Sequence of chain 1.C:
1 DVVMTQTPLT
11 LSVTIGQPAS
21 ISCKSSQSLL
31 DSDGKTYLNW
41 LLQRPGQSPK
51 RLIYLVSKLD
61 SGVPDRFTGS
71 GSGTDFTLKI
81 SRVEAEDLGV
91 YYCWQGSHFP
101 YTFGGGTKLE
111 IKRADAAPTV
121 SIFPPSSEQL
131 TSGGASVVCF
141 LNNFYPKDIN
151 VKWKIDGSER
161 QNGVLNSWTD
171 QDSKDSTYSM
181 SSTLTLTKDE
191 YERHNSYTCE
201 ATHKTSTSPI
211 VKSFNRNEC

The small molecule below binds the protein below.
Small molecule (SMILES): CSCC[C@H](NC(=O)[C@H](CC(=O)O)NC(=O)[C@H](CC(=O)O)NC(=O)[C@H](CC(=O)O)NC(=O)[C@H](CCC(=O)O)NC(=O)[C@H](CCC(=O)O)NC(=O)[C@@H](N)CCC(=O)O)C(=O)NCC(=O)N[C@@H](Cc1ccccc1)C(=O)NCC(=O)N[C@H](C=O)CC(C)C

Binding-site contacts:
Ligand atom N contacts residue ARG51 of chain 1.C at 3.5 Å (salt-bridge).
Ligand atom CD contacts residue SER53 of chain 1.D at 3.4 Å.
Ligand atom N contacts residue GLY96 of chain 1.C at 2.9 Å (h-bond).
Ligand atom O contacts residue ILE55 of chain 1.D at 3.3 Å.
Ligand atom O contacts residue GLY96 of chain 1.C at 3.6 Å.
Ligand atom OD2 contacts residue GLY101 of chain 1.D at 3.4 Å.
Ligand atom C contacts residue ARG52 of chain 1.D at 3.5 Å.
Ligand atom N contacts residue THR31 of chain 1.D at 2.8 Å (h-bond).
Ligand atom CG contacts residue THR102 of chain 1.D at 3.5 Å.
Ligand atom OD1 contacts residue THR31 of chain 1.D at 3.5 Å (h-bond).
Ligand atom CD1 contacts residue TYR101 of chain 1.C at 3.5 Å (hydrophobic).
Ligand atom OE1 contacts residue SER53 of chain 1.D at 2.7 Å (h-bond).
Ligand atom CA contacts residue ASN39 of chain 1.C at 3.5 Å.
Ligand atom CD2 contacts residue TYR101 of chain 1.C at 3.4 Å (hydrophobic).
Ligand atom OD1 contacts residue ARG51 of chain 1.C at 3.4 Å (salt-bridge).
Ligand atom O contacts residue ARG51 of chain 1.C at 2.8 Å (salt-bridge).
Ligand atom CE contacts residue LYS35 of chain 1.C at 3.5 Å.
Ligand atom CD contacts residue ASN56 of chain 1.D at 3.3 Å.
Ligand atom CB contacts residue TYR101 of chain 1.C at 3.4 Å (hydrophobic).
Ligand atom CG contacts residue SER53 of chain 1.D at 3.4 Å.
Ligand atom CA contacts residue GLY96 of chain 1.C at 3.5 Å.
Ligand atom C contacts residue THR31 of chain 1.D at 3.5 Å.
Ligand atom CG contacts residue THR31 of chain 1.D at 3.4 Å.
Ligand atom O contacts residue ARG50 of chain 1.D at 2.8 Å (salt-bridge).
Ligand atom O contacts residue TYR37 of chain 1.C at 3.2 Å.
Ligand atom CA contacts residue THR31 of chain 1.D at 3.4 Å.
Ligand atom OE1 contacts residue ASN56 of chain 1.D at 2.8 Å (h-bond).
Ligand atom CZ contacts residue TRP94 of chain 1.C at 3.5 Å (hydrophobic).
Ligand atom CB contacts residue ASN32 of chain 1.D at 3.5 Å.
Ligand atom OD2 contacts residue ASN32 of chain 1.D at 3.5 Å (h-bond).
Ligand atom CB contacts residue ARG50 of chain 1.D at 3.3 Å.
Ligand atom OD2 contacts residue THR103 of chain 1.D at 2.9 Å (h-bond).
Ligand atom C contacts residue ARG50 of chain 1.D at 3.2 Å.
Ligand atom OD1 contacts residue THR102 of chain 1.D at 3.0 Å (h-bond).
Ligand atom CA contacts residue TYR37 of chain 1.C at 3.5 Å (hydrophobic).
Ligand atom OE2 contacts residue ARG52 of chain 1.D at 3.1 Å (salt-bridge).
Ligand atom CA contacts residue ARG51 of chain 1.C at 3.5 Å.
Ligand atom OD2 contacts residue THR102 of chain 1.D at 2.8 Å (h-bond).
Ligand atom OE2 contacts residue ALA33 of chain 1.D at 3.4 Å.
Ligand atom O contacts residue ASN39 of chain 1.C at 2.9 Å (h-bond).

Sequence of chain 1.D:
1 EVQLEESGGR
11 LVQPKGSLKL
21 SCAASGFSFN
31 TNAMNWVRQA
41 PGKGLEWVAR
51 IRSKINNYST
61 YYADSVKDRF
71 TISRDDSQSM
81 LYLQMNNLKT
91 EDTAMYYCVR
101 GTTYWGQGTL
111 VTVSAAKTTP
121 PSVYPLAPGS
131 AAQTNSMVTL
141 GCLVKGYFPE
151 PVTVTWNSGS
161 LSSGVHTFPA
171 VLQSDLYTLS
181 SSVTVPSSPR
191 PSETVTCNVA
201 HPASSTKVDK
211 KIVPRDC